Sequence of chain 1.E:
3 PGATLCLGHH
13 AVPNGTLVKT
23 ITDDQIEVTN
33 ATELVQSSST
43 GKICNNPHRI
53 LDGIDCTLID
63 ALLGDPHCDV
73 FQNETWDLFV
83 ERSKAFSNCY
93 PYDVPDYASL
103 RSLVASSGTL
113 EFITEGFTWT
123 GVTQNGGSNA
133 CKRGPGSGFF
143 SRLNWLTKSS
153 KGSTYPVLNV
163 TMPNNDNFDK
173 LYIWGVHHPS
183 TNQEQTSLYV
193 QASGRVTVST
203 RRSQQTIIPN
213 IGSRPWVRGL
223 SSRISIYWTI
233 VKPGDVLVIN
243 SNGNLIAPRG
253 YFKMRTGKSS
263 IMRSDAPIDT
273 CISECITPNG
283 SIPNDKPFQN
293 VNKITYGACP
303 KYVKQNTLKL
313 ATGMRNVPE

Binding-site contacts:
Ligand atom O5 contacts residue ASN32 of chain 1.E at 2.5 Å (h-bond).
Ligand atom C8 contacts residue ASN32 of chain 1.E at 4.0 Å.
Ligand atom C6 contacts residue LEU52 of chain 1.F at 3.6 Å (hydrophobic).
Ligand atom C7 contacts residue ASN32 of chain 1.E at 3.5 Å.
Ligand atom C1 contacts residue ASN32 of chain 1.E at 1.4 Å.
Ligand atom C4 contacts residue ASN32 of chain 1.E at 4.3 Å.
Ligand atom O7 contacts residue ASN32 of chain 1.E at 4.2 Å.
Ligand atom C1 contacts residue THR314 of chain 1.E at 3.8 Å.
Ligand atom O6 contacts residue LEU52 of chain 1.F at 3.9 Å.
Ligand atom C5 contacts residue ASN32 of chain 1.E at 3.7 Å.
Ligand atom C2 contacts residue ASN32 of chain 1.E at 2.5 Å.
Ligand atom C6 contacts residue THR314 of chain 1.E at 3.8 Å.
Ligand atom O5 contacts residue THR314 of chain 1.E at 3.0 Å (h-bond).
Ligand atom C3 contacts residue ASN32 of chain 1.E at 3.8 Å.
Ligand atom C5 contacts residue THR314 of chain 1.E at 3.9 Å.
Ligand atom O6 contacts residue THR314 of chain 1.E at 3.1 Å.
Ligand atom N2 contacts residue ASN32 of chain 1.E at 2.8 Å (h-bond).

Sequence of chain 1.F:
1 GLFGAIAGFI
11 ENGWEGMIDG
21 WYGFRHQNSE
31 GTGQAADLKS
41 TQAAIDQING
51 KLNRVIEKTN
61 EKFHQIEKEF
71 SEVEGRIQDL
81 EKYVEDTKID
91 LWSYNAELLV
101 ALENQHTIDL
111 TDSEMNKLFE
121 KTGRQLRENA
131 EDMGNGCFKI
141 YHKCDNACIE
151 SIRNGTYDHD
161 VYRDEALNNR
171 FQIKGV

A protein and the small-molecule ligand that binds it are described below.
Small molecule (SMILES): CC(=O)N[C@@H]1[C@@H](O)[C@H](O)[C@@H](CO)O[C@H]1O